Binding-site contacts:
Ligand atom N6 contacts residue GLY97 of chain 1.A at 3.0 Å (h-bond).
Ligand atom C20 contacts residue LEU107 of chain 1.A at 3.2 Å (hydrophobic).
Ligand atom O26 contacts residue GLY108 of chain 1.A at 3.8 Å.
Ligand atom C19 contacts residue PHE138 of chain 1.A at 3.6 Å (hydrophobic).
Ligand atom C18 contacts residue LEU107 of chain 1.A at 3.7 Å (hydrophobic).
Ligand atom O24 contacts residue GLY135 of chain 1.A at 3.7 Å.
Ligand atom N7 contacts residue SER52 of chain 1.A at 3.6 Å (h-bond).
Ligand atom N7 contacts residue ASP93 of chain 1.A at 2.8 Å (salt-bridge).
Ligand atom C19 contacts residue LEU107 of chain 1.A at 3.3 Å (hydrophobic).
Ligand atom C17 contacts residue ASN51 of chain 1.A at 3.6 Å.
Ligand atom O31 contacts residue THR109 of chain 1.A at 3.4 Å.
Ligand atom C28 contacts residue GLY135 of chain 1.A at 3.7 Å.
Ligand atom C17 contacts residue THR109 of chain 1.A at 3.6 Å.
Ligand atom N12 contacts residue ASN51 of chain 1.A at 3.1 Å (h-bond).
Ligand atom N10 contacts residue THR184 of chain 1.A at 3.5 Å (h-bond).
Ligand atom S3 contacts residue ILE96 of chain 1.A at 3.7 Å.
Ligand atom C4 contacts residue MET98 of chain 1.A at 3.5 Å (hydrophobic).
Ligand atom C11 contacts residue ASN51 of chain 1.A at 3.4 Å.
Ligand atom N10 contacts residue ALA55 of chain 1.A at 3.5 Å.
Ligand atom N16 contacts residue LEU107 of chain 1.A at 2.8 Å (h-bond).
Ligand atom C15 contacts residue LEU107 of chain 1.A at 3.8 Å (hydrophobic).
Ligand atom O24 contacts residue THR109 of chain 1.A at 3.2 Å (h-bond).
Ligand atom S3 contacts residue GLY97 of chain 1.A at 3.5 Å (h-bond).
Ligand atom C18 contacts residue THR109 of chain 1.A at 3.7 Å.
Ligand atom C15 contacts residue MET98 of chain 1.A at 3.8 Å (hydrophobic).
Ligand atom C22 contacts residue ASN51 of chain 1.A at 3.5 Å.
Ligand atom C1 contacts residue THR109 of chain 1.A at 3.8 Å.
Ligand atom N12 contacts residue PHE138 of chain 1.A at 3.6 Å.
Ligand atom C5 contacts residue MET98 of chain 1.A at 3.7 Å (hydrophobic).
Ligand atom N7 contacts residue THR184 of chain 1.A at 3.6 Å.
Ligand atom C1 contacts residue ASN51 of chain 1.A at 3.7 Å.
Ligand atom C25 contacts residue THR109 of chain 1.A at 3.2 Å.
Ligand atom C25 contacts residue PHE138 of chain 1.A at 3.8 Å (hydrophobic).
Ligand atom N6 contacts residue ILE96 of chain 1.A at 3.4 Å.
Ligand atom C25 contacts residue ASN106 of chain 1.A at 3.3 Å.
Ligand atom N16 contacts residue GLY108 of chain 1.A at 3.6 Å.
Ligand atom C28 contacts residue THR109 of chain 1.A at 3.7 Å.
Ligand atom O2 contacts residue THR109 of chain 1.A at 3.0 Å.
Ligand atom C25 contacts residue TYR139 of chain 1.A at 3.5 Å (hydrophobic).
Ligand atom C21 contacts residue LEU107 of chain 1.A at 3.6 Å (hydrophobic).

Sequence of chain 1.A:
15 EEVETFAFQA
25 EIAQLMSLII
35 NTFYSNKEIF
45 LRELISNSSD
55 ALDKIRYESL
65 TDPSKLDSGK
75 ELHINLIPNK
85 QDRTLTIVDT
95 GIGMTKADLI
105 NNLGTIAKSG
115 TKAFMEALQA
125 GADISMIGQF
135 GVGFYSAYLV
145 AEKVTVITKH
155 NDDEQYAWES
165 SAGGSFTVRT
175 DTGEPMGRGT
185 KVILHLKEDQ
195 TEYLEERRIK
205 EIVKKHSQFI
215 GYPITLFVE

A small-molecule ligand and the protein it binds are described below.
Small molecule (SMILES): COc1ccc(-c2c(C#N)c(N)nc3sc(C(N)=O)c(N)c23)cc1OCCCC(=O)O